Sequence of chain 1.A:
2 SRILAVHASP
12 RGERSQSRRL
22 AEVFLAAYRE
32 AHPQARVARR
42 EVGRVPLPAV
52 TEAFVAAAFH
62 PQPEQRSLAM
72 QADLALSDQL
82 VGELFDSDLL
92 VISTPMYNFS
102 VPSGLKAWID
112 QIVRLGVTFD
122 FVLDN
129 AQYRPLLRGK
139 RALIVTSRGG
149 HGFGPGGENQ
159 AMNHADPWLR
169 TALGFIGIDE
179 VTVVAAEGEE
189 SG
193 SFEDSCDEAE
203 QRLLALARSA

This small molecule binds to this protein.
Small molecule (SMILES): O=C1c2ccccc2C(=O)c2cc(S(=O)(=O)O)ccc21

Binding-site contacts:
Ligand atom OS3 contacts residue PHE60 of chain 1.A at 3.8 Å.
Ligand atom C12 contacts residue FMN1 of chain 1.H at 3.9 Å.
Ligand atom C7 contacts residue PHE100 of chain 1.B at 3.3 Å (hydrophobic).
Ligand atom OS1 contacts residue FMN1 of chain 1.H at 3.8 Å.
Ligand atom C5 contacts residue ASN99 of chain 1.B at 3.8 Å.
Ligand atom C13 contacts residue FMN1 of chain 1.H at 4.0 Å.
Ligand atom C6 contacts residue FMN1 of chain 1.H at 3.4 Å.
Ligand atom C6 contacts residue PHE100 of chain 1.B at 3.9 Å (hydrophobic).
Ligand atom C10 contacts residue TYR131 of chain 1.A at 3.5 Å (hydrophobic).
Ligand atom C8 contacts residue PHE173 of chain 1.A at 3.7 Å (hydrophobic).
Ligand atom C12 contacts residue GLY148 of chain 1.B at 3.8 Å.
Ligand atom O10 contacts residue GLY148 of chain 1.B at 3.6 Å.
Ligand atom C13 contacts residue TYR131 of chain 1.A at 3.5 Å (hydrophobic).
Ligand atom O10 contacts residue FMN1 of chain 1.H at 3.4 Å (h-bond).
Ligand atom C5 contacts residue FMN1 of chain 1.H at 3.5 Å.
Ligand atom C1 contacts residue FMN1 of chain 1.H at 3.5 Å.
Ligand atom C3 contacts residue FMN1 of chain 1.H at 3.5 Å.
Ligand atom C7 contacts residue FMN1 of chain 1.H at 3.4 Å.
Ligand atom C6 contacts residue PHE173 of chain 1.A at 3.0 Å (hydrophobic).
Ligand atom C9 contacts residue FMN1 of chain 1.H at 3.5 Å.
Ligand atom C12 contacts residue TYR131 of chain 1.A at 2.9 Å (hydrophobic).
Ligand atom O10 contacts residue TYR131 of chain 1.A at 3.5 Å.
Ligand atom OS2 contacts residue FMN1 of chain 1.H at 4.0 Å.
Ligand atom C2 contacts residue FMN1 of chain 1.H at 3.4 Å.
Ligand atom OS1 contacts residue PHE60 of chain 1.A at 3.8 Å.
Ligand atom C2 contacts residue TYR131 of chain 1.A at 3.8 Å (hydrophobic).
Ligand atom C14 contacts residue FMN1 of chain 1.H at 3.6 Å.
Ligand atom C11 contacts residue FMN1 of chain 1.H at 3.5 Å.
Ligand atom C11 contacts residue TYR131 of chain 1.A at 3.1 Å (hydrophobic).
Ligand atom C1 contacts residue PHE60 of chain 1.A at 4.0 Å (hydrophobic).
Ligand atom C8 contacts residue FMN1 of chain 1.H at 3.5 Å.
Ligand atom C13 contacts residue GLY147 of chain 1.B at 3.5 Å.
Ligand atom O3 contacts residue PHE60 of chain 1.A at 3.9 Å.
Ligand atom C7 contacts residue PHE173 of chain 1.A at 3.2 Å (hydrophobic).
Ligand atom C10 contacts residue FMN1 of chain 1.H at 3.5 Å.
Ligand atom C12 contacts residue GLY147 of chain 1.B at 3.4 Å.
Ligand atom C6 contacts residue ASN99 of chain 1.B at 3.8 Å.
Ligand atom O3 contacts residue FMN1 of chain 1.H at 3.4 Å.
Ligand atom C4 contacts residue FMN1 of chain 1.H at 3.3 Å.
Ligand atom C5 contacts residue PHE173 of chain 1.A at 3.5 Å (hydrophobic).

Sequence of chain 1.B:
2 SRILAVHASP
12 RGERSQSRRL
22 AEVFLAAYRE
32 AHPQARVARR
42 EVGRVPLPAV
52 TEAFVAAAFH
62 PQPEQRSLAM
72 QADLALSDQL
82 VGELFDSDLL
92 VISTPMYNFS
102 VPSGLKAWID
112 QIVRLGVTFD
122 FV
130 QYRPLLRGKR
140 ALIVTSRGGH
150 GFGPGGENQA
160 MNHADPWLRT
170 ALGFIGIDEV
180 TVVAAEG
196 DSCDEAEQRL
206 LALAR